Sequence of chain 47.A:
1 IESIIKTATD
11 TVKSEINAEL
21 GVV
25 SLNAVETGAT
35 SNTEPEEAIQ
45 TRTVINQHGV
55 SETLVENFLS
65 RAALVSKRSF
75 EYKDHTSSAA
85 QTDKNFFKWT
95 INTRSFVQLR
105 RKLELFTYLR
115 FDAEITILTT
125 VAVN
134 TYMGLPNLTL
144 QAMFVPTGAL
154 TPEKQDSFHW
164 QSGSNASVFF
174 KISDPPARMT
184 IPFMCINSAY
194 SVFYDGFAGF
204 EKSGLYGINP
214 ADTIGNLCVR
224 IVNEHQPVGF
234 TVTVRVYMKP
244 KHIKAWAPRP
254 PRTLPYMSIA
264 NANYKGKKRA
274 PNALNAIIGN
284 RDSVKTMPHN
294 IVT

Binding-site contacts:
Ligand atom C8 contacts residue ASN180 of chain 47.B at 3.0 Å.
Ligand atom C5 contacts residue PRO231 of chain 47.B at 3.4 Å (hydrophobic).
Ligand atom C1 contacts residue ARG104 of chain 47.B at 3.4 Å.
Ligand atom C3 contacts residue PRO274 of chain 47.A at 3.7 Å (hydrophobic).
Ligand atom C11 contacts residue ASP232 of chain 47.B at 3.4 Å.
Ligand atom O3 contacts residue PRO274 of chain 47.A at 3.6 Å.
Ligand atom O3 contacts residue GLY282 of chain 47.A at 3.3 Å.
Ligand atom N5 contacts residue ASN275 of chain 47.A at 3.5 Å (h-bond).
Ligand atom C4 contacts residue PRO274 of chain 47.A at 3.8 Å (hydrophobic).
Ligand atom O4 contacts residue ASN275 of chain 47.A at 2.8 Å (h-bond).
Ligand atom N5 contacts residue PRO231 of chain 47.B at 2.6 Å (h-bond).
Ligand atom O6 contacts residue ASP91 of chain 47.B at 3.2 Å.
Ligand atom O7 contacts residue ASN180 of chain 47.B at 3.2 Å (h-bond).
Ligand atom C10 contacts residue LYS270 of chain 47.A at 3.6 Å.
Ligand atom C4 contacts residue ASN275 of chain 47.A at 3.7 Å.
Ligand atom C10 contacts residue ASP232 of chain 47.B at 3.6 Å.
Ligand atom O4 contacts residue ARG95 of chain 47.B at 3.3 Å (salt-bridge).
Ligand atom C11 contacts residue GLY234 of chain 47.B at 3.7 Å.
Ligand atom O4 contacts residue ASP91 of chain 47.B at 2.4 Å (salt-bridge).
Ligand atom C10 contacts residue PRO231 of chain 47.B at 3.5 Å (hydrophobic).
Ligand atom O4 contacts residue ASP232 of chain 47.B at 2.9 Å (salt-bridge).
Ligand atom O7 contacts residue LYS270 of chain 47.A at 3.4 Å (salt-bridge).
Ligand atom C4 contacts residue ARG104 of chain 47.B at 3.7 Å.
Ligand atom C3 contacts residue ARG104 of chain 47.B at 3.8 Å.
Ligand atom C4 contacts residue ASP232 of chain 47.B at 3.5 Å.
Ligand atom C3 contacts residue ARG95 of chain 47.B at 3.8 Å.
Ligand atom O10 contacts residue LYS270 of chain 47.A at 3.0 Å (salt-bridge).
Ligand atom C10 contacts residue ASN275 of chain 47.A at 3.2 Å.
Ligand atom C11 contacts residue PRO231 of chain 47.B at 3.5 Å (hydrophobic).
Ligand atom C7 contacts residue ASN180 of chain 47.B at 3.5 Å.
Ligand atom O6 contacts residue PRO274 of chain 47.A at 3.8 Å.
Ligand atom O1B contacts residue ARG104 of chain 47.B at 2.4 Å (salt-bridge).
Ligand atom C4 contacts residue ASP91 of chain 47.B at 3.4 Å.
Ligand atom O10 contacts residue ASN275 of chain 47.A at 2.7 Å (h-bond).
Ligand atom C4 contacts residue PRO231 of chain 47.B at 3.4 Å (hydrophobic).
Ligand atom O4 contacts residue PRO231 of chain 47.B at 3.8 Å.
Ligand atom O1B contacts residue ASP91 of chain 47.B at 3.8 Å.
Ligand atom C5 contacts residue ASN275 of chain 47.A at 3.5 Å.
Ligand atom C11 contacts residue ILE233 of chain 47.B at 3.5 Å (hydrophobic).
Ligand atom O7 contacts residue PRO274 of chain 47.A at 3.5 Å.

Sequence of chain 47.B:
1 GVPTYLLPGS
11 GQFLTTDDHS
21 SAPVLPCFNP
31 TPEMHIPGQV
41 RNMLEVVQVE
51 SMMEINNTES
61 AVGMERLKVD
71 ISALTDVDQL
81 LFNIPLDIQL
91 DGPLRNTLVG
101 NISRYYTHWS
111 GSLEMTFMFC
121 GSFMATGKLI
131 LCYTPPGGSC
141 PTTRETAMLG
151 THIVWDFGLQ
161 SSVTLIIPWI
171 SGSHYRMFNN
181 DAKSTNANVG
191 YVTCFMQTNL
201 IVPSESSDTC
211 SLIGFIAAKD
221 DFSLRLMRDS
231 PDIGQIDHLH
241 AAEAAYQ

This protein binds this small molecule.
Small molecule (SMILES): CC(=O)N[C@@H]1[C@@H](O)[C@H](O[C@@H]2O[C@H](CO[C@]3(C(=O)O)C[C@H](O)[C@@H](NC(C)=O)[C@H]([C@H](O)[C@H](O)CO)O3)[C@H](O)[C@H](O)[C@H]2O)[C@@H](CO)O[C@H]1O